Binding-site contacts:
Ligand atom C8 contacts residue ASN259 of chain 1.C at 4.5 Å.
Ligand atom O7 contacts residue PRO230 of chain 1.C at 3.5 Å.
Ligand atom C8 contacts residue PRO230 of chain 1.C at 3.5 Å (hydrophobic).
Ligand atom C3 contacts residue ASN259 of chain 1.C at 3.8 Å.
Ligand atom O5 contacts residue ASN259 of chain 1.C at 2.3 Å (h-bond).
Ligand atom O5 contacts residue ARG272 of chain 1.C at 4.4 Å.
Ligand atom C7 contacts residue PRO230 of chain 1.C at 3.7 Å (hydrophobic).
Ligand atom C5 contacts residue ASN259 of chain 1.C at 3.7 Å.
Ligand atom C6 contacts residue ARG272 of chain 1.C at 3.5 Å.
Ligand atom C5 contacts residue THR270 of chain 1.C at 4.2 Å.
Ligand atom C4 contacts residue ASN259 of chain 1.C at 4.2 Å.
Ligand atom O7 contacts residue ASN259 of chain 1.C at 4.4 Å.
Ligand atom C6 contacts residue ASP256 of chain 1.C at 4.1 Å.
Ligand atom O5 contacts residue SER255 of chain 1.C at 4.3 Å.
Ligand atom C2 contacts residue ASN259 of chain 1.C at 2.5 Å.
Ligand atom C1 contacts residue ASN259 of chain 1.C at 1.4 Å.
Ligand atom O5 contacts residue ASP256 of chain 1.C at 3.9 Å.
Ligand atom N2 contacts residue ASN259 of chain 1.C at 3.0 Å (h-bond).
Ligand atom C1 contacts residue THR270 of chain 1.C at 3.6 Å.
Ligand atom O5 contacts residue THR270 of chain 1.C at 3.6 Å (h-bond).
Ligand atom C1 contacts residue SER255 of chain 1.C at 4.1 Å.
Ligand atom O7 contacts residue GLU229 of chain 1.C at 3.8 Å.
Ligand atom C7 contacts residue ASN259 of chain 1.C at 4.0 Å.
Ligand atom C1 contacts residue GLY271 of chain 1.C at 4.5 Å.
Ligand atom O6 contacts residue ARG272 of chain 1.C at 2.9 Å (salt-bridge).
Ligand atom O6 contacts residue ASP256 of chain 1.C at 2.8 Å (salt-bridge).
Ligand atom O5 contacts residue GLY271 of chain 1.C at 4.2 Å.

A protein and the small-molecule ligand that binds it are described below.
Small molecule (SMILES): CC(=O)N[C@@H]1[C@@H](O)[C@H](O)[C@@H](CO)O[C@H]1O

Sequence of chain 1.C:
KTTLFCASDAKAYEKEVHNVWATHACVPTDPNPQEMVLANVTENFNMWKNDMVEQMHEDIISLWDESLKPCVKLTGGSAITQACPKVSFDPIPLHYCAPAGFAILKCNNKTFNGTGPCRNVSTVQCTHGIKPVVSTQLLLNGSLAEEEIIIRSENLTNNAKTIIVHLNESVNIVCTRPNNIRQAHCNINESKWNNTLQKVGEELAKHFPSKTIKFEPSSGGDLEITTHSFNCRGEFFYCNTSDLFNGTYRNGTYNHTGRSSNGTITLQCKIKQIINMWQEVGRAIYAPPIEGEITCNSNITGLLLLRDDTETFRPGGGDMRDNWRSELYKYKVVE